A small-molecule ligand and the protein it binds are described below.
Small molecule (SMILES): CC(=O)N[C@@H]1[C@@H](O)[C@H](O)[C@@H](CO)O[C@H]1O

Binding-site contacts:
Ligand atom C3 contacts residue ASN676 of chain 1.B at 3.8 Å.
Ligand atom C4 contacts residue ASN676 of chain 1.B at 4.2 Å.
Ligand atom C8 contacts residue ASN676 of chain 1.B at 3.9 Å.
Ligand atom C2 contacts residue ASN676 of chain 1.B at 2.4 Å.
Ligand atom O5 contacts residue ASN676 of chain 1.B at 2.4 Å (h-bond).
Ligand atom C1 contacts residue ASN676 of chain 1.B at 1.4 Å.
Ligand atom O7 contacts residue HIS674 of chain 1.B at 4.1 Å.
Ligand atom N2 contacts residue ASN676 of chain 1.B at 2.9 Å (h-bond).
Ligand atom C7 contacts residue ASN676 of chain 1.B at 3.6 Å.
Ligand atom O7 contacts residue ASN676 of chain 1.B at 4.4 Å.
Ligand atom C5 contacts residue ASN676 of chain 1.B at 3.7 Å.

Sequence of chain 1.B:
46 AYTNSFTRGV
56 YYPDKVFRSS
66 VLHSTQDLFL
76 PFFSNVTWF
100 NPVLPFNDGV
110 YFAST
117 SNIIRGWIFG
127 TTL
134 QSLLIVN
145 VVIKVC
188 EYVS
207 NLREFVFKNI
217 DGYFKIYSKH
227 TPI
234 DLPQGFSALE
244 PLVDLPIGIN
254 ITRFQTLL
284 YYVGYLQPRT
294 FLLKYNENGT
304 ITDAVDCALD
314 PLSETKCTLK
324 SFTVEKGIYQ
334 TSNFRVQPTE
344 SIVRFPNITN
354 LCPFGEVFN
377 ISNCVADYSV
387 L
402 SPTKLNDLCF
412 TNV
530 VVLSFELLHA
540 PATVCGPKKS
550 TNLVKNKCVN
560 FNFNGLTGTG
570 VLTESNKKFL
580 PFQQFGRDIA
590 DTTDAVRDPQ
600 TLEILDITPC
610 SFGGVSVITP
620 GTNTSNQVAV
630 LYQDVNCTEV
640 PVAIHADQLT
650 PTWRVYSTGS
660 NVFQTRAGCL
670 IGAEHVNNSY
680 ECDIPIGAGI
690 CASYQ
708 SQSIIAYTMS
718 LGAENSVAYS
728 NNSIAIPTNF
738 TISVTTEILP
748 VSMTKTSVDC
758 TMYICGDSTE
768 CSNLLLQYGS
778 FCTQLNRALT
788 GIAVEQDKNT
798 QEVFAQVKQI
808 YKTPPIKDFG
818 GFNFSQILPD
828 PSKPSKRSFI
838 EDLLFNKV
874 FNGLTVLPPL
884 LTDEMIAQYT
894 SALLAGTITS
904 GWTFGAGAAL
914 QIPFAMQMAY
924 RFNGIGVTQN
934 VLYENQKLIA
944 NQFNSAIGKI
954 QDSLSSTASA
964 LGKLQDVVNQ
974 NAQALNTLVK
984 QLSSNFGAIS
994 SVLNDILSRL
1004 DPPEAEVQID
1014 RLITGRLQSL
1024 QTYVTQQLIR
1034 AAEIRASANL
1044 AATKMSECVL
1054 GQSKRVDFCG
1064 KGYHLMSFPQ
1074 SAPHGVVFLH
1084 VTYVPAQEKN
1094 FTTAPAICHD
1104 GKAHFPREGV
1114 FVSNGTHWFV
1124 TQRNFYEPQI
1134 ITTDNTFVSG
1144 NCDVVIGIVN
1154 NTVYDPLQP